Binding-site contacts:
Ligand atom C4 contacts residue ASN107 of chain 1.A at 4.4 Å.
Ligand atom O5 contacts residue ASN107 of chain 1.A at 2.5 Å (h-bond).
Ligand atom C1 contacts residue ASN107 of chain 1.A at 1.5 Å.
Ligand atom C2 contacts residue ASN107 of chain 1.A at 2.5 Å.
Ligand atom C5 contacts residue ASN107 of chain 1.A at 3.8 Å.
Ligand atom C7 contacts residue ASN107 of chain 1.A at 3.9 Å.
Ligand atom C3 contacts residue ASN107 of chain 1.A at 3.9 Å.
Ligand atom O7 contacts residue ASN107 of chain 1.A at 4.4 Å.
Ligand atom N2 contacts residue ASN107 of chain 1.A at 2.9 Å (h-bond).

The small molecule below binds the protein below.
Small molecule (SMILES): CC(=O)N[C@@H]1[C@@H](O)[C@H](O)[C@@H](CO)O[C@H]1O

Sequence of chain 1.A:
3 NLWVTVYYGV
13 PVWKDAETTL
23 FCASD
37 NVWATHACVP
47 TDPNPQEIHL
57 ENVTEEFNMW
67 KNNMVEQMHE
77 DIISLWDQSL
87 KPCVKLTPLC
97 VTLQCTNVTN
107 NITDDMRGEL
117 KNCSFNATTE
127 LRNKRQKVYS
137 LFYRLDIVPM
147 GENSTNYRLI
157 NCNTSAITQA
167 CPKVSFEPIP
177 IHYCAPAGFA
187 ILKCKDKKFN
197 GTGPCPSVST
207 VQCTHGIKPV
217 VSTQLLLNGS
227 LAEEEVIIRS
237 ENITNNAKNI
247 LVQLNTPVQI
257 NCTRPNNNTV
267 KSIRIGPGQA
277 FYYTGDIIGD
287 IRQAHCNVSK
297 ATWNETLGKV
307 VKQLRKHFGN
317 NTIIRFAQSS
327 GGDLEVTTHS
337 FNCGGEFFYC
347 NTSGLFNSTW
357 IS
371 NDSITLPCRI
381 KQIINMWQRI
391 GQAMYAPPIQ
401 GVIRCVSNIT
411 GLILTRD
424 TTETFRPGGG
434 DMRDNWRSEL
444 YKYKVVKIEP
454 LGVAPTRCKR